Binding-site contacts:
Ligand atom O6 contacts residue ILE285 of chain 4.A at 3.2 Å (h-bond).
Ligand atom O2 contacts residue ASN249 of chain 4.A at 2.8 Å (h-bond).
Ligand atom C6 contacts residue GLY374 of chain 4.A at 3.4 Å.
Ligand atom C2 contacts residue ASN119 of chain 2.A at 3.0 Å.
Ligand atom O3 contacts residue ASP250 of chain 4.A at 3.2 Å (salt-bridge).
Ligand atom O5 contacts residue ASN120 of chain 2.A at 2.3 Å (h-bond).
Ligand atom O6 contacts residue LYS308 of chain 4.A at 3.3 Å (salt-bridge).
Ligand atom O4 contacts residue ASP250 of chain 4.A at 3.6 Å.
Ligand atom O3 contacts residue ASN249 of chain 4.A at 2.6 Å (h-bond).
Ligand atom C2 contacts residue ASN249 of chain 4.A at 3.6 Å.
Ligand atom C3 contacts residue GLU294 of chain 4.A at 3.3 Å.
Ligand atom O4 contacts residue ARG247 of chain 4.A at 3.2 Å (salt-bridge).
Ligand atom O4 contacts residue THR310 of chain 4.A at 3.7 Å.
Ligand atom O4 contacts residue PRO309 of chain 4.A at 3.6 Å.
Ligand atom O4 contacts residue GLU294 of chain 4.A at 3.0 Å (salt-bridge).
Ligand atom O5 contacts residue ASN119 of chain 2.A at 3.1 Å (h-bond).
Ligand atom C1 contacts residue ASN120 of chain 2.A at 3.0 Å.
Ligand atom O3 contacts residue ARG283 of chain 4.A at 3.1 Å (salt-bridge).
Ligand atom O3 contacts residue GLU294 of chain 4.A at 3.0 Å (salt-bridge).
Ligand atom C4 contacts residue GLU294 of chain 4.A at 3.7 Å.
Ligand atom N2 contacts residue ASN119 of chain 2.A at 3.0 Å (h-bond).
Ligand atom O3 contacts residue GLY312 of chain 4.A at 3.4 Å (h-bond).
Ligand atom O4 contacts residue ILE287 of chain 4.A at 3.6 Å.
Ligand atom C6 contacts residue ILE285 of chain 4.A at 3.4 Å (hydrophobic).
Ligand atom O6 contacts residue ASP250 of chain 4.A at 2.8 Å (salt-bridge).
Ligand atom O7 contacts residue ASN119 of chain 2.A at 3.4 Å (h-bond).
Ligand atom O6 contacts residue THR310 of chain 4.A at 3.5 Å (h-bond).
Ligand atom O7 contacts residue ARG140 of chain 2.A at 3.5 Å (salt-bridge).
Ligand atom O2 contacts residue GLY312 of chain 4.A at 3.3 Å.
Ligand atom C5 contacts residue THR310 of chain 4.A at 3.6 Å.
Ligand atom C5 contacts residue ASN120 of chain 2.A at 2.8 Å.
Ligand atom C6 contacts residue PRO309 of chain 4.A at 3.6 Å (hydrophobic).
Ligand atom C6 contacts residue ASN120 of chain 2.A at 3.0 Å.
Ligand atom C6 contacts residue THR310 of chain 4.A at 3.4 Å.
Ligand atom C3 contacts residue ASN249 of chain 4.A at 3.7 Å.
Ligand atom C1 contacts residue ASN119 of chain 2.A at 1.8 Å.
Ligand atom O4 contacts residue GLY312 of chain 4.A at 3.5 Å (h-bond).
Ligand atom C6 contacts residue GLN375 of chain 4.A at 3.6 Å.
Ligand atom C7 contacts residue ASN119 of chain 2.A at 3.2 Å.
Ligand atom C3 contacts residue GLY312 of chain 4.A at 3.3 Å.

A protein and the small-molecule ligand that binds it are described below.
Small molecule (SMILES): CC(=O)N[C@H]1[C@H](O[C@H]2[C@H](O)[C@@H](NC(C)=O)CO[C@@H]2CO)O[C@H](CO)[C@@H](O[C@@H]2O[C@H](CO[C@H]3O[C@H](CO)[C@@H](O)[C@H](O)[C@@H]3O)[C@@H](O)[C@H](O[C@H]3O[C@H](CO)[C@@H](O)[C@H](O)[C@@H]3O[C@H]3O[C@H](CO)[C@@H](O)[C@H](O)[C@@H]3O[C@H]3O[C@H](CO)[C@@H](O)[C@H](O)[C@@H]3O)[C@@H]2O)[C@@H]1O

Sequence of chain 4.A:
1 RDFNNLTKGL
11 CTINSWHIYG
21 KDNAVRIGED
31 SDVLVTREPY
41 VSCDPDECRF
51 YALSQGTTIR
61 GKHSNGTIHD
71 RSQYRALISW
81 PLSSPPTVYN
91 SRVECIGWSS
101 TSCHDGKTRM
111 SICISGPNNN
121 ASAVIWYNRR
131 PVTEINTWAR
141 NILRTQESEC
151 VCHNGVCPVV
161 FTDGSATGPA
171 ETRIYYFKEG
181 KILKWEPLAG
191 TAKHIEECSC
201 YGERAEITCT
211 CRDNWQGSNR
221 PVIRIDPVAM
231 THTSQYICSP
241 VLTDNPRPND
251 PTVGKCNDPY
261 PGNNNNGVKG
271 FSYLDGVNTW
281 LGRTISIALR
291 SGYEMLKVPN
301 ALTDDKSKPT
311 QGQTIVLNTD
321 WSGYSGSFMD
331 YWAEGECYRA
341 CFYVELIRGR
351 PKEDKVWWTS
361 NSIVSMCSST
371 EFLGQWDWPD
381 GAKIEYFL

Sequence of chain 2.A:
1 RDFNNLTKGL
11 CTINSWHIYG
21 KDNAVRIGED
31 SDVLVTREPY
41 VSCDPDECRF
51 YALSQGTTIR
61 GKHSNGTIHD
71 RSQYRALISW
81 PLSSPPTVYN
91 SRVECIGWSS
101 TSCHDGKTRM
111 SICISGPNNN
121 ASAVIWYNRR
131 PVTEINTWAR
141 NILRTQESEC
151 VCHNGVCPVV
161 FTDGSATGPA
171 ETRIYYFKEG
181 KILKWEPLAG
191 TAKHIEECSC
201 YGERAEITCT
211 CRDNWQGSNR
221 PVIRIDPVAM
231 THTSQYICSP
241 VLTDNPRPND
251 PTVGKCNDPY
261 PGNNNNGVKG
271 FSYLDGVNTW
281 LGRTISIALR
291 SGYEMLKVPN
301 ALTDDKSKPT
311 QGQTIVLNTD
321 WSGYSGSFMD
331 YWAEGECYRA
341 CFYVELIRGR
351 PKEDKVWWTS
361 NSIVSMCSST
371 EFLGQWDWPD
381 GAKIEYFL